This protein binds this small molecule.
Small molecule (SMILES): CC(=O)N[C@@H]1[C@@H](O)[C@H](O)[C@@H](CO)O[C@H]1O

Sequence of chain 13.C:
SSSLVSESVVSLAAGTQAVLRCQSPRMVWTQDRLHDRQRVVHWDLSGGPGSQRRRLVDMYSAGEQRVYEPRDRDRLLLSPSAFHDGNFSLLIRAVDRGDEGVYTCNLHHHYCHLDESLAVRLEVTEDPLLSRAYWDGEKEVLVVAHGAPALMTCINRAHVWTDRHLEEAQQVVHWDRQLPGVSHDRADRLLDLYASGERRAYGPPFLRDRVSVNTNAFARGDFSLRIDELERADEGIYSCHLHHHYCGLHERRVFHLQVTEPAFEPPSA

Binding-site contacts:
Ligand atom C2 contacts residue ASN87 of chain 13.C at 2.5 Å.
Ligand atom N2 contacts residue ASN87 of chain 13.C at 2.9 Å (h-bond).
Ligand atom C1 contacts residue ASN87 of chain 13.C at 1.4 Å.
Ligand atom C3 contacts residue ASN87 of chain 13.C at 3.8 Å.
Ligand atom O5 contacts residue SER79 of chain 13.C at 3.8 Å.
Ligand atom C5 contacts residue ASN87 of chain 13.C at 3.7 Å.
Ligand atom O7 contacts residue ASN87 of chain 13.C at 4.4 Å.
Ligand atom C5 contacts residue SER79 of chain 13.C at 4.3 Å.
Ligand atom C4 contacts residue ASN87 of chain 13.C at 4.2 Å.
Ligand atom O6 contacts residue LEU91 of chain 13.C at 3.9 Å.
Ligand atom C6 contacts residue SER79 of chain 13.C at 3.6 Å.
Ligand atom O6 contacts residue SER79 of chain 13.C at 2.5 Å (h-bond).
Ligand atom C8 contacts residue ILE155 of chain 13.C at 3.7 Å (hydrophobic).
Ligand atom O5 contacts residue ASN87 of chain 13.C at 2.4 Å (h-bond).
Ligand atom C7 contacts residue ASN87 of chain 13.C at 3.9 Å.